Sequence of chain 1.A:
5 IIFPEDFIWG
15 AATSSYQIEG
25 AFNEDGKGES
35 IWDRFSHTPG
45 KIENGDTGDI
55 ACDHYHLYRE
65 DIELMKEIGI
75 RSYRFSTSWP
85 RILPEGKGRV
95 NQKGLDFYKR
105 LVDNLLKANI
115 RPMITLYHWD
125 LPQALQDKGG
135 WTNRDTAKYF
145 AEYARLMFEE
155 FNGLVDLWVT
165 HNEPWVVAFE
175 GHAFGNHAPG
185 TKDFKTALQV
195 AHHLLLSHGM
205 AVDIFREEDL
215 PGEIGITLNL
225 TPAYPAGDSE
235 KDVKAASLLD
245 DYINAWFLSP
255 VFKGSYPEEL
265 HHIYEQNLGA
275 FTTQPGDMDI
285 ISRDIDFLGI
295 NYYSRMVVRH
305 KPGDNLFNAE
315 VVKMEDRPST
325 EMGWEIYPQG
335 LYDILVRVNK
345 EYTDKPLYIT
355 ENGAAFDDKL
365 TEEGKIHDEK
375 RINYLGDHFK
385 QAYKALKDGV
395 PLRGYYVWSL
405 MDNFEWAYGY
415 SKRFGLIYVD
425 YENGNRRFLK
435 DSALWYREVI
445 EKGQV

This small molecule binds to this protein.
Small molecule (SMILES): OC[C@H]1O[C@H](O)[C@H](F)[C@@H](O)[C@@H]1O

Binding-site contacts:
Ligand atom C1 contacts residue ASN295 of chain 1.A at 4.0 Å.
Ligand atom C6 contacts residue TRP328 of chain 1.A at 4.1 Å (hydrophobic).
Ligand atom O5 contacts residue TYR297 of chain 1.A at 3.2 Å (h-bond).
Ligand atom O3 contacts residue GLN21 of chain 1.A at 2.7 Å (h-bond).
Ligand atom C3 contacts residue HIS122 of chain 1.A at 3.9 Å.
Ligand atom C2 contacts residue GLU355 of chain 1.A at 2.7 Å.
Ligand atom O4 contacts residue TRP410 of chain 1.A at 3.6 Å.
Ligand atom C6 contacts residue PHE418 of chain 1.A at 3.8 Å (hydrophobic).
Ligand atom O5 contacts residue GLU167 of chain 1.A at 4.0 Å.
Ligand atom O3 contacts residue HIS122 of chain 1.A at 3.0 Å (h-bond).
Ligand atom C3 contacts residue TRP410 of chain 1.A at 3.8 Å (hydrophobic).
Ligand atom C3 contacts residue GLN21 of chain 1.A at 3.9 Å.
Ligand atom C4 contacts residue TRP410 of chain 1.A at 3.7 Å (hydrophobic).
Ligand atom C1 contacts residue TYR297 of chain 1.A at 3.3 Å (hydrophobic).
Ligand atom O6 contacts residue TRP328 of chain 1.A at 3.8 Å.
Ligand atom F2 contacts residue ASN166 of chain 1.A at 2.9 Å.
Ligand atom C2 contacts residue HIS122 of chain 1.A at 3.9 Å.
Ligand atom C3 contacts residue GLU355 of chain 1.A at 3.4 Å.
Ligand atom O3 contacts residue TRP402 of chain 1.A at 3.7 Å.
Ligand atom O4 contacts residue GLN21 of chain 1.A at 3.1 Å (h-bond).
Ligand atom C4 contacts residue TRP402 of chain 1.A at 4.0 Å (hydrophobic).
Ligand atom O4 contacts residue GLU409 of chain 1.A at 2.7 Å (salt-bridge).
Ligand atom O6 contacts residue GLU409 of chain 1.A at 2.8 Å (salt-bridge).
Ligand atom O5 contacts residue GLU355 of chain 1.A at 2.7 Å (salt-bridge).
Ligand atom C6 contacts residue GLU409 of chain 1.A at 3.4 Å.
Ligand atom C4 contacts residue GLU409 of chain 1.A at 3.9 Å.
Ligand atom C1 contacts residue GLU355 of chain 1.A at 1.6 Å.
Ligand atom C3 contacts residue TRP402 of chain 1.A at 3.6 Å (hydrophobic).
Ligand atom C5 contacts residue TRP402 of chain 1.A at 3.9 Å (hydrophobic).
Ligand atom F2 contacts residue HIS122 of chain 1.A at 3.1 Å.
Ligand atom F2 contacts residue GLU167 of chain 1.A at 3.7 Å.
Ligand atom F2 contacts residue GLU355 of chain 1.A at 2.5 Å.
Ligand atom O3 contacts residue TRP410 of chain 1.A at 2.9 Å (h-bond).
Ligand atom C6 contacts residue TYR297 of chain 1.A at 4.0 Å (hydrophobic).
Ligand atom O4 contacts residue TRP402 of chain 1.A at 3.4 Å (h-bond).
Ligand atom C1 contacts residue GLU167 of chain 1.A at 3.4 Å.
Ligand atom C5 contacts residue GLU355 of chain 1.A at 3.5 Å.
Ligand atom C2 contacts residue GLU167 of chain 1.A at 3.7 Å.
Ligand atom C5 contacts residue TYR297 of chain 1.A at 3.4 Å (hydrophobic).
Ligand atom F2 contacts residue ASN295 of chain 1.A at 4.0 Å.